Sequence of chain 1.A:
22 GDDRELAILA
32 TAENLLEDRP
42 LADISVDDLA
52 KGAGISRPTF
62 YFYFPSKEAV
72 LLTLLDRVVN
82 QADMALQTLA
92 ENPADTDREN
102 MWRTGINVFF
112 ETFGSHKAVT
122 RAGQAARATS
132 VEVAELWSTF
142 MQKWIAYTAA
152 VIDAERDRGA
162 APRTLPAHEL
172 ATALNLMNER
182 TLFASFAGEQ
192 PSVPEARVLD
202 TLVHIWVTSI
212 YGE

Binding-site contacts:
Ligand atom C8 contacts residue MET142 of chain 1.A at 3.3 Å (hydrophobic).
Ligand atom C1 contacts residue THR149 of chain 1.A at 3.8 Å.
Ligand atom C4 contacts residue ASN176 of chain 1.A at 4.2 Å.
Ligand atom C3 contacts residue THR149 of chain 1.A at 4.0 Å.
Ligand atom O1 contacts residue ASN179 of chain 1.A at 2.8 Å (h-bond).
Ligand atom C2 contacts residue PHE110 of chain 1.A at 3.9 Å (hydrophobic).
Ligand atom C5 contacts residue PHE110 of chain 1.A at 3.7 Å (hydrophobic).
Ligand atom N contacts residue ASN176 of chain 1.A at 3.3 Å (h-bond).
Ligand atom O1 contacts residue LEU183 of chain 1.A at 4.0 Å.
Ligand atom C2 contacts residue ASN176 of chain 1.A at 3.6 Å.
Ligand atom C4 contacts residue PHE110 of chain 1.A at 3.6 Å (hydrophobic).
Ligand atom O contacts residue THR149 of chain 1.A at 3.6 Å (h-bond).
Ligand atom C8 contacts residue TRP145 of chain 1.A at 3.6 Å (hydrophobic).
Ligand atom N contacts residue PHE110 of chain 1.A at 3.7 Å.
Ligand atom C8 contacts residue TRP138 of chain 1.A at 3.9 Å (hydrophobic).
Ligand atom C6 contacts residue ASN179 of chain 1.A at 3.9 Å.
Ligand atom N contacts residue ASN179 of chain 1.A at 3.9 Å.
Ligand atom C5 contacts residue ASN176 of chain 1.A at 4.1 Å.
Ligand atom N1 contacts residue PHE110 of chain 1.A at 3.8 Å.
Ligand atom C1 contacts residue ASN176 of chain 1.A at 3.8 Å.
Ligand atom C4 contacts residue ASN179 of chain 1.A at 3.9 Å.
Ligand atom C7 contacts residue TRP138 of chain 1.A at 3.9 Å (hydrophobic).
Ligand atom N1 contacts residue ASN179 of chain 1.A at 3.9 Å.
Ligand atom C2 contacts residue THR149 of chain 1.A at 3.4 Å.
Ligand atom O1 contacts residue PHE110 of chain 1.A at 3.9 Å.
Ligand atom C9 contacts residue ASN176 of chain 1.A at 3.3 Å.
Ligand atom C5 contacts residue ASN179 of chain 1.A at 3.5 Å.
Ligand atom C6 contacts residue LEU183 of chain 1.A at 3.8 Å (hydrophobic).
Ligand atom C7 contacts residue GLU180 of chain 1.A at 4.0 Å.
Ligand atom C9 contacts residue TRP145 of chain 1.A at 3.9 Å (hydrophobic).
Ligand atom C6 contacts residue PHE110 of chain 1.A at 3.8 Å (hydrophobic).
Ligand atom C9 contacts residue MET142 of chain 1.A at 4.2 Å (hydrophobic).
Ligand atom C4 contacts residue TRP207 of chain 1.A at 4.0 Å (hydrophobic).
Ligand atom C contacts residue TRP207 of chain 1.A at 3.4 Å (hydrophobic).
Ligand atom C contacts residue ILE107 of chain 1.A at 4.0 Å (hydrophobic).
Ligand atom C4 contacts residue ILE107 of chain 1.A at 4.1 Å (hydrophobic).
Ligand atom O contacts residue TYR148 of chain 1.A at 3.8 Å.
Ligand atom C1 contacts residue TRP207 of chain 1.A at 3.2 Å (hydrophobic).
Ligand atom O contacts residue LEU87 of chain 1.A at 3.9 Å.
Ligand atom C6 contacts residue GLU180 of chain 1.A at 4.1 Å.

This small molecule binds to this protein.
Small molecule (SMILES): O=C(NC[C@@H]1CCOC1)N1CCCC1